Sequence of chain 1.A:
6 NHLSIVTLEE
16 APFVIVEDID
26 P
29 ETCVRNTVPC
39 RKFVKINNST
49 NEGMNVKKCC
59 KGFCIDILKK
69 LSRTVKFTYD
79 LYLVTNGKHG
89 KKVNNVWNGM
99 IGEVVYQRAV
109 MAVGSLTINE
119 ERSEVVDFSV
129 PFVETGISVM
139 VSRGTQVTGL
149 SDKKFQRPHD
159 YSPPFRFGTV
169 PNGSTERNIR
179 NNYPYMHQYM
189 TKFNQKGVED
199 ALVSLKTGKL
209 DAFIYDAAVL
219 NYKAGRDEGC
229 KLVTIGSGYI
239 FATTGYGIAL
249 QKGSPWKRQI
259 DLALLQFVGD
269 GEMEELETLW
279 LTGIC

Binding-site contacts:
Ligand atom OE1 contacts residue ASP214 of chain 1.A at 3.1 Å (salt-bridge).
Ligand atom C contacts residue SER172 of chain 1.A at 3.4 Å.
Ligand atom CD contacts residue SER172 of chain 1.A at 4.1 Å.
Ligand atom O contacts residue SER172 of chain 1.A at 4.1 Å.
Ligand atom OE1 contacts residue TYR213 of chain 1.A at 3.7 Å.
Ligand atom O contacts residue SER113 of chain 1.A at 3.6 Å (h-bond).
Ligand atom C contacts residue HIS87 of chain 1.A at 3.6 Å.
Ligand atom C contacts residue SER113 of chain 1.A at 4.2 Å.
Ligand atom CD contacts residue ASP214 of chain 1.A at 4.1 Å.
Ligand atom O contacts residue HIS87 of chain 1.A at 3.5 Å.
Ligand atom O contacts residue LEU114 of chain 1.A at 3.8 Å.
Ligand atom OE2 contacts residue GLY171 of chain 1.A at 3.4 Å.
Ligand atom OE2 contacts residue THR173 of chain 1.A at 3.2 Å (h-bond).
Ligand atom OXT contacts residue GLY171 of chain 1.A at 3.5 Å.
Ligand atom C contacts residue THR115 of chain 1.A at 3.7 Å.
Ligand atom OXT contacts residue SER172 of chain 1.A at 2.9 Å (h-bond).
Ligand atom N contacts residue HIS87 of chain 1.A at 3.9 Å.
Ligand atom N contacts residue SER172 of chain 1.A at 4.2 Å.
Ligand atom CB contacts residue HIS87 of chain 1.A at 3.5 Å.
Ligand atom CG contacts residue TYR213 of chain 1.A at 3.4 Å (hydrophobic).
Ligand atom N contacts residue TYR244 of chain 1.A at 4.1 Å.
Ligand atom N contacts residue ASP214 of chain 1.A at 3.7 Å.
Ligand atom OE2 contacts residue SER172 of chain 1.A at 3.3 Å (h-bond).
Ligand atom N contacts residue THR115 of chain 1.A at 2.9 Å (h-bond).
Ligand atom C contacts residue ARG120 of chain 1.A at 3.4 Å.
Ligand atom CD contacts residue THR173 of chain 1.A at 3.5 Å.
Ligand atom CA contacts residue THR115 of chain 1.A at 3.4 Å.
Ligand atom OXT contacts residue ARG120 of chain 1.A at 2.7 Å (salt-bridge).
Ligand atom CA contacts residue SER172 of chain 1.A at 3.4 Å.
Ligand atom CD contacts residue TYR213 of chain 1.A at 3.7 Å (hydrophobic).
Ligand atom N contacts residue SER113 of chain 1.A at 2.9 Å (h-bond).
Ligand atom CA contacts residue HIS87 of chain 1.A at 4.1 Å.
Ligand atom O contacts residue THR115 of chain 1.A at 2.9 Å (h-bond).
Ligand atom OE2 contacts residue TYR213 of chain 1.A at 4.2 Å.
Ligand atom OXT contacts residue HIS87 of chain 1.A at 3.4 Å.
Ligand atom OE1 contacts residue SER172 of chain 1.A at 4.3 Å.
Ligand atom O contacts residue ARG120 of chain 1.A at 2.8 Å (salt-bridge).
Ligand atom CA contacts residue SER113 of chain 1.A at 4.0 Å.
Ligand atom CG contacts residue ASP214 of chain 1.A at 4.0 Å.
Ligand atom OE1 contacts residue THR173 of chain 1.A at 2.5 Å (h-bond).

The small molecule below binds the protein below.
Small molecule (SMILES): N[C@@H](CCC(=O)O)C(=O)O